A protein and the small-molecule ligand that binds it are described below.
Small molecule (SMILES): Cc1ccccc1-n1cc(-c2ccn(C)n2)c2[nH]nc(N)c2c1=O

Sequence of chain 1.A:
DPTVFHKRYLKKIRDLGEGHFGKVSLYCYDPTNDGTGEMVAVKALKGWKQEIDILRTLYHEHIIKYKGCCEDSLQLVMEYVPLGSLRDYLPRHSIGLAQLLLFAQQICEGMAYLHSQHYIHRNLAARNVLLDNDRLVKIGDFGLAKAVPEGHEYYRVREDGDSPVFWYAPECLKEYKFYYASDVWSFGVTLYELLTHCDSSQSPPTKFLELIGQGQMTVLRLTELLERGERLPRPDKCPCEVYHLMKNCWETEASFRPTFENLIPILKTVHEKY

Binding-site contacts:
Ligand atom C5 contacts residue GLU24 of chain 1.A at 3.3 Å.
Ligand atom C10 contacts residue LEU149 of chain 1.A at 3.5 Å (hydrophobic).
Ligand atom C15 contacts residue ARG20 of chain 1.A at 3.5 Å.
Ligand atom N18 contacts residue TYR99 of chain 1.A at 3.5 Å.
Ligand atom C23 contacts residue LEU149 of chain 1.A at 3.6 Å (hydrophobic).
Ligand atom C3 contacts residue ASN147 of chain 1.A at 3.9 Å.
Ligand atom C21 contacts residue VAL100 of chain 1.A at 3.8 Å (hydrophobic).
Ligand atom C4 contacts residue GLY25 of chain 1.A at 3.4 Å.
Ligand atom N20 contacts residue VAL100 of chain 1.A at 2.8 Å (h-bond).
Ligand atom C21 contacts residue LEU149 of chain 1.A at 3.8 Å (hydrophobic).
Ligand atom N8 contacts residue LEU149 of chain 1.A at 3.7 Å.
Ligand atom N18 contacts residue VAL100 of chain 1.A at 2.8 Å (h-bond).
Ligand atom C17 contacts residue LEU149 of chain 1.A at 3.6 Å (hydrophobic).
Ligand atom C21 contacts residue ILE79 of chain 1.A at 3.8 Å (hydrophobic).
Ligand atom C3 contacts residue ASP160 of chain 1.A at 3.9 Å.
Ligand atom N22 contacts residue ILE79 of chain 1.A at 2.8 Å.
Ligand atom C15 contacts residue PRO101 of chain 1.A at 3.3 Å (hydrophobic).
Ligand atom N14 contacts residue GLY103 of chain 1.A at 3.6 Å.
Ligand atom C4 contacts residue GLU24 of chain 1.A at 3.1 Å.
Ligand atom C24 contacts residue LEU149 of chain 1.A at 3.7 Å (hydrophobic).
Ligand atom C9 contacts residue LEU149 of chain 1.A at 3.6 Å (hydrophobic).
Ligand atom C3 contacts residue ARG146 of chain 1.A at 3.9 Å.
Ligand atom C6 contacts residue VAL30 of chain 1.A at 3.8 Å (hydrophobic).
Ligand atom N16 contacts residue GLY103 of chain 1.A at 3.2 Å.
Ligand atom C13 contacts residue LEU22 of chain 1.A at 3.6 Å (hydrophobic).
Ligand atom C12 contacts residue LEU22 of chain 1.A at 3.7 Å (hydrophobic).
Ligand atom O25 contacts residue LEU149 of chain 1.A at 3.8 Å.
Ligand atom N22 contacts residue GLU98 of chain 1.A at 3.0 Å (salt-bridge).
Ligand atom C17 contacts residue VAL100 of chain 1.A at 3.9 Å (hydrophobic).
Ligand atom N14 contacts residue LEU22 of chain 1.A at 3.8 Å.
Ligand atom C15 contacts residue GLY103 of chain 1.A at 3.9 Å.
Ligand atom N16 contacts residue VAL100 of chain 1.A at 3.7 Å.
Ligand atom C5 contacts residue GLY23 of chain 1.A at 3.7 Å.
Ligand atom C11 contacts residue LEU22 of chain 1.A at 3.9 Å (hydrophobic).
Ligand atom C1 contacts residue LEU149 of chain 1.A at 3.5 Å (hydrophobic).
Ligand atom C5 contacts residue GLY25 of chain 1.A at 3.6 Å.
Ligand atom C4 contacts residue ARG146 of chain 1.A at 3.4 Å.
Ligand atom N22 contacts residue ALA47 of chain 1.A at 3.7 Å.
Ligand atom C11 contacts residue GLY103 of chain 1.A at 3.6 Å.
Ligand atom N20 contacts residue TYR99 of chain 1.A at 3.4 Å.